Sequence of chain 1.B:
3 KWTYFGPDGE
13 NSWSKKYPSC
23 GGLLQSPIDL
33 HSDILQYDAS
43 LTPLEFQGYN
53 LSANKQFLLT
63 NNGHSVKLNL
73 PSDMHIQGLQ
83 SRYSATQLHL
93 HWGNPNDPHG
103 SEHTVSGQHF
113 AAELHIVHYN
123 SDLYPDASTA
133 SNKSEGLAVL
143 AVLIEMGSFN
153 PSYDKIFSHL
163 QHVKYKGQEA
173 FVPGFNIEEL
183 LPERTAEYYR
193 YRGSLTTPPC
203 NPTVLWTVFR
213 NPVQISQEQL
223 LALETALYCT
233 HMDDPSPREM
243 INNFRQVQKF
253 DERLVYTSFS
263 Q

This protein binds this small molecule.
Small molecule (SMILES): NS(=O)(=O)c1cc(-c2ccccc2)cc(-c2ccccc2)c1

Binding-site contacts:
Ligand atom O3 contacts residue HIS91 of chain 1.B at 3.4 Å.
Ligand atom C9 contacts residue HIS91 of chain 1.B at 3.9 Å.
Ligand atom C10 contacts residue THR199 of chain 1.B at 3.3 Å.
Ligand atom N1 contacts residue HIS93 of chain 1.B at 3.2 Å (h-bond).
Ligand atom C8 contacts residue GLN89 of chain 1.B at 3.4 Å.
Ligand atom S2 contacts residue THR198 of chain 1.B at 3.8 Å.
Ligand atom C9 contacts residue THR199 of chain 1.B at 3.4 Å.
Ligand atom C22 contacts residue GLN89 of chain 1.B at 3.0 Å.
Ligand atom O3 contacts residue HIS117 of chain 1.B at 3.2 Å (h-bond).
Ligand atom N1 contacts residue THR198 of chain 1.B at 2.6 Å (h-bond).
Ligand atom O3 contacts residue ZN1 of chain 1.G at 3.0 Å.
Ligand atom C13 contacts residue TRP4 of chain 1.B at 3.9 Å (hydrophobic).
Ligand atom C10 contacts residue HIS91 of chain 1.B at 3.4 Å.
Ligand atom C6 contacts residue HIS91 of chain 1.B at 3.9 Å.
Ligand atom N1 contacts residue HIS91 of chain 1.B at 3.3 Å (h-bond).
Ligand atom C16 contacts residue THR199 of chain 1.B at 3.9 Å.
Ligand atom C12 contacts residue THR199 of chain 1.B at 3.4 Å.
Ligand atom N1 contacts residue GLU104 of chain 1.B at 3.9 Å.
Ligand atom C6 contacts residue LEU197 of chain 1.B at 3.3 Å (hydrophobic).
Ligand atom C18 contacts residue LEU197 of chain 1.B at 3.5 Å (hydrophobic).
Ligand atom O3 contacts residue TRP208 of chain 1.B at 3.8 Å.
Ligand atom S2 contacts residue HIS91 of chain 1.B at 3.7 Å.
Ligand atom C14 contacts residue HIS66 of chain 1.B at 3.4 Å.
Ligand atom C15 contacts residue ASN64 of chain 1.B at 3.6 Å.
Ligand atom C17 contacts residue GLN89 of chain 1.B at 3.6 Å.
Ligand atom O4 contacts residue LEU197 of chain 1.B at 3.1 Å.
Ligand atom C15 contacts residue HIS66 of chain 1.B at 3.6 Å.
Ligand atom N1 contacts residue ZN1 of chain 1.G at 2.0 Å.
Ligand atom C11 contacts residue THR199 of chain 1.B at 3.4 Å.
Ligand atom N1 contacts residue HIS117 of chain 1.B at 3.4 Å (h-bond).
Ligand atom S2 contacts residue ZN1 of chain 1.G at 3.0 Å.
Ligand atom C19 contacts residue LEU139 of chain 1.B at 3.9 Å (hydrophobic).
Ligand atom C20 contacts residue ALA129 of chain 1.B at 3.8 Å (hydrophobic).
Ligand atom C7 contacts residue GLN89 of chain 1.B at 3.4 Å.
Ligand atom C6 contacts residue VAL119 of chain 1.B at 3.9 Å (hydrophobic).
Ligand atom C5 contacts residue HIS91 of chain 1.B at 3.4 Å.
Ligand atom O4 contacts residue THR198 of chain 1.B at 2.8 Å (h-bond).
Ligand atom C5 contacts residue ZN1 of chain 1.G at 3.9 Å.
Ligand atom C14 contacts residue ASN64 of chain 1.B at 3.4 Å.
Ligand atom O3 contacts residue VAL141 of chain 1.B at 3.8 Å.